A small-molecule ligand and the protein it binds are described below.
Small molecule (SMILES): Cc1nc(NNC(=O)[C@H](CC2CCCC2)CN(O)CO)c(F)c(N2CCN3CCOC[C@@H]3C2)n1

Sequence of chain 1.A:
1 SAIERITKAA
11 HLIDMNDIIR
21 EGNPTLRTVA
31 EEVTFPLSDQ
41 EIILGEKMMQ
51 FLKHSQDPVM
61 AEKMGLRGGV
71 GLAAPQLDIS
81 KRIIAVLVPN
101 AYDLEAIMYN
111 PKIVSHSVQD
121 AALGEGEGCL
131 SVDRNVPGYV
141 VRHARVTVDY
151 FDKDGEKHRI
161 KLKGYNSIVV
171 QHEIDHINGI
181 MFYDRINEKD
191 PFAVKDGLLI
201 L

Binding-site contacts:
Ligand atom C20 contacts residue GLY71 of chain 1.A at 3.3 Å.
Ligand atom N05 contacts residue GLY68 of chain 1.A at 3.2 Å (h-bond).
Ligand atom C20 contacts residue GLN76 of chain 1.A at 3.4 Å.
Ligand atom O19 contacts residue HIS172 of chain 1.A at 3.3 Å (h-bond).
Ligand atom N26 contacts residue VAL70 of chain 1.A at 3.6 Å.
Ligand atom C20 contacts residue HIS172 of chain 1.A at 3.4 Å.
Ligand atom F23 contacts residue GLY69 of chain 1.A at 3.4 Å.
Ligand atom O19 contacts residue GLN76 of chain 1.A at 3.2 Å (h-bond).
Ligand atom O21 contacts residue NI1 of chain 1.B at 2.3 Å (h-bond).
Ligand atom C30 contacts residue PRO89 of chain 1.A at 3.8 Å (hydrophobic).
Ligand atom C13 contacts residue GLY128 of chain 1.A at 3.4 Å.
Ligand atom O19 contacts residue CYS129 of chain 1.A at 3.1 Å (h-bond).
Ligand atom C28 contacts residue VAL70 of chain 1.A at 3.7 Å (hydrophobic).
Ligand atom O08 contacts residue VAL70 of chain 1.A at 2.7 Å (h-bond).
Ligand atom N18 contacts residue GLY71 of chain 1.A at 3.8 Å.
Ligand atom O21 contacts residue HIS172 of chain 1.A at 3.1 Å (h-bond).
Ligand atom O21 contacts residue HIS176 of chain 1.A at 2.9 Å.
Ligand atom O32 contacts residue GLN56 of chain 1.A at 3.5 Å.
Ligand atom C27 contacts residue VAL70 of chain 1.A at 3.7 Å (hydrophobic).
Ligand atom O08 contacts residue GLY69 of chain 1.A at 3.1 Å.
Ligand atom O19 contacts residue HIS176 of chain 1.A at 3.8 Å.
Ligand atom N18 contacts residue NI1 of chain 1.B at 2.7 Å (h-bond).
Ligand atom N18 contacts residue HIS172 of chain 1.A at 3.5 Å (h-bond).
Ligand atom C11 contacts residue GLU173 of chain 1.A at 3.6 Å.
Ligand atom F23 contacts residue GLY68 of chain 1.A at 2.9 Å.
Ligand atom N18 contacts residue GLN76 of chain 1.A at 3.7 Å.
Ligand atom O19 contacts residue LEU130 of chain 1.A at 2.8 Å (h-bond).
Ligand atom C13 contacts residue HIS172 of chain 1.A at 3.8 Å.
Ligand atom C24 contacts residue VAL70 of chain 1.A at 3.6 Å (hydrophobic).
Ligand atom O19 contacts residue NI1 of chain 1.B at 1.9 Å (h-bond).
Ligand atom C14 contacts residue GLU127 of chain 1.A at 3.6 Å.
Ligand atom C17 contacts residue LEU130 of chain 1.A at 3.7 Å (hydrophobic).
Ligand atom C17 contacts residue GLY71 of chain 1.A at 3.4 Å.
Ligand atom O21 contacts residue GLU173 of chain 1.A at 2.5 Å (salt-bridge).
Ligand atom N18 contacts residue LEU130 of chain 1.A at 3.8 Å.
Ligand atom O21 contacts residue GLN76 of chain 1.A at 2.9 Å (h-bond).
Ligand atom C20 contacts residue GLU173 of chain 1.A at 2.9 Å.
Ligand atom C20 contacts residue NI1 of chain 1.B at 2.8 Å.
Ligand atom C16 contacts residue VAL169 of chain 1.A at 3.8 Å (hydrophobic).
Ligand atom O08 contacts residue GLY71 of chain 1.A at 3.8 Å.